Binding-site contacts:
Ligand atom N2 contacts residue ASN85 of chain 1.A at 2.9 Å (h-bond).
Ligand atom C1 contacts residue ARG42 of chain 1.A at 3.6 Å.
Ligand atom C3 contacts residue ASN85 of chain 1.A at 3.8 Å.
Ligand atom O5 contacts residue ASN85 of chain 1.A at 2.4 Å (h-bond).
Ligand atom C1 contacts residue ASN85 of chain 1.A at 1.4 Å.
Ligand atom O7 contacts residue ASN85 of chain 1.A at 3.2 Å (h-bond).
Ligand atom O5 contacts residue ARG42 of chain 1.A at 3.5 Å (salt-bridge).
Ligand atom C5 contacts residue ASN85 of chain 1.A at 3.7 Å.
Ligand atom C4 contacts residue ASN85 of chain 1.A at 4.2 Å.
Ligand atom C6 contacts residue ARG42 of chain 1.A at 4.2 Å.
Ligand atom C8 contacts residue ASN85 of chain 1.A at 4.4 Å.
Ligand atom C2 contacts residue ASN85 of chain 1.A at 2.5 Å.
Ligand atom C7 contacts residue ASN85 of chain 1.A at 3.2 Å.
Ligand atom C5 contacts residue ARG42 of chain 1.A at 3.6 Å.

Sequence of chain 1.A:
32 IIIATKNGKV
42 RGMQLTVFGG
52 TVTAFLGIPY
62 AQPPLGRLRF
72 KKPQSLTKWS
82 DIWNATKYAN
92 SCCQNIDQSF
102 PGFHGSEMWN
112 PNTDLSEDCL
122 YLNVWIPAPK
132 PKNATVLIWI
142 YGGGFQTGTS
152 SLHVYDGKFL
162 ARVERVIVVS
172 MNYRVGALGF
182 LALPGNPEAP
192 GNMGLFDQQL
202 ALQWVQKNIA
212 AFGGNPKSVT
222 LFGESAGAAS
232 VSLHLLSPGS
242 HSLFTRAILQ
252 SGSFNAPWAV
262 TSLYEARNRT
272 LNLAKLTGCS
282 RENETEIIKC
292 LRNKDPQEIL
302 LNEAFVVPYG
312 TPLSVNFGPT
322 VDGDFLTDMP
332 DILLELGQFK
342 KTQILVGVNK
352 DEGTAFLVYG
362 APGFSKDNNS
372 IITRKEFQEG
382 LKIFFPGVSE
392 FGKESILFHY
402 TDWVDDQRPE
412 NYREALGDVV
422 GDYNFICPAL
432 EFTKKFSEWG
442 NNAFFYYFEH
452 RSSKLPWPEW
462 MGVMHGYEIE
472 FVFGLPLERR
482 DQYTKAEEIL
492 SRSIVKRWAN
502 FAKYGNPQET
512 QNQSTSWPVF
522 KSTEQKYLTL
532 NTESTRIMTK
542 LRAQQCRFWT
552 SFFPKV

This protein binds this small molecule.
Small molecule (SMILES): CC(=O)N[C@H]1CO[C@H](CO[C@@H]2O[C@@H](C)[C@@H](O)[C@@H](O)[C@@H]2O)[C@@H](O)[C@@H]1O